Sequence of chain 1.A:
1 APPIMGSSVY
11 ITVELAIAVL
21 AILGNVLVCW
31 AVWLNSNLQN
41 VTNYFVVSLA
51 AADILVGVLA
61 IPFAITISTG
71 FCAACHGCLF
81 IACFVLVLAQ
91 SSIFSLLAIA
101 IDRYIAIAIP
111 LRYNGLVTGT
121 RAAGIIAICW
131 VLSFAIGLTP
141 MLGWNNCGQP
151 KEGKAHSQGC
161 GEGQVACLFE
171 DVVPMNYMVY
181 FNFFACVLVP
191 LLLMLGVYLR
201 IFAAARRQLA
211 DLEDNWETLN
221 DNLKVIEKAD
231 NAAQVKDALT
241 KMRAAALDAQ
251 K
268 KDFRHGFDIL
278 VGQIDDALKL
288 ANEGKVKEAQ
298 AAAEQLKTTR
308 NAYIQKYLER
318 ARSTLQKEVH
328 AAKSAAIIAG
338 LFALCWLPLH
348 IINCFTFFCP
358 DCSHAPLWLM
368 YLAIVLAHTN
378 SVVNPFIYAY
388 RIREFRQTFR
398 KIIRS

The small molecule below binds the protein below.
Small molecule (SMILES): CC(C)CCC[C@@H](C)[C@H]1CC[C@H]2[C@@H]3CC=C4C[C@@H](O)CC[C@]4(C)[C@H]3CC[C@]12C

Binding-site contacts:
Ligand atom C11 contacts residue PHE352 of chain 1.A at 4.2 Å (hydrophobic).
Ligand atom C3 contacts residue CYS359 of chain 1.A at 4.3 Å (hydrophobic).
Ligand atom C19 contacts residue LEU366 of chain 1.A at 3.8 Å (hydrophobic).
Ligand atom C21 contacts residue PRO345 of chain 1.A at 4.1 Å (hydrophobic).
Ligand atom C2 contacts residue CYS359 of chain 1.A at 4.3 Å (hydrophobic).
Ligand atom C27 contacts residue PRO345 of chain 1.A at 3.8 Å (hydrophobic).
Ligand atom C12 contacts residue ILE349 of chain 1.A at 4.4 Å (hydrophobic).
Ligand atom C21 contacts residue ILE348 of chain 1.A at 3.6 Å (hydrophobic).
Ligand atom O1 contacts residue CYS359 of chain 1.A at 3.7 Å.
Ligand atom C2 contacts residue SER360 of chain 1.A at 3.6 Å.
Ligand atom C26 contacts residue ILE348 of chain 1.A at 4.3 Å (hydrophobic).
Ligand atom C3 contacts residue SER360 of chain 1.A at 3.5 Å.
Ligand atom C9 contacts residue PHE352 of chain 1.A at 4.2 Å (hydrophobic).
Ligand atom C12 contacts residue ILE348 of chain 1.A at 4.1 Å (hydrophobic).
Ligand atom C4 contacts residue SER360 of chain 1.A at 4.4 Å.
Ligand atom C19 contacts residue ALA362 of chain 1.A at 3.9 Å (hydrophobic).
Ligand atom C18 contacts residue LEU366 of chain 1.A at 4.0 Å (hydrophobic).
Ligand atom C2 contacts residue PHE352 of chain 1.A at 3.9 Å (hydrophobic).
Ligand atom O1 contacts residue SER360 of chain 1.A at 2.3 Å (h-bond).
Ligand atom C23 contacts residue PRO345 of chain 1.A at 4.2 Å (hydrophobic).
Ligand atom C1 contacts residue PHE352 of chain 1.A at 3.4 Å (hydrophobic).
Ligand atom C11 contacts residue ILE349 of chain 1.A at 4.2 Å (hydrophobic).
Ligand atom C12 contacts residue PHE352 of chain 1.A at 4.3 Å (hydrophobic).